Sequence of chain 1.B:
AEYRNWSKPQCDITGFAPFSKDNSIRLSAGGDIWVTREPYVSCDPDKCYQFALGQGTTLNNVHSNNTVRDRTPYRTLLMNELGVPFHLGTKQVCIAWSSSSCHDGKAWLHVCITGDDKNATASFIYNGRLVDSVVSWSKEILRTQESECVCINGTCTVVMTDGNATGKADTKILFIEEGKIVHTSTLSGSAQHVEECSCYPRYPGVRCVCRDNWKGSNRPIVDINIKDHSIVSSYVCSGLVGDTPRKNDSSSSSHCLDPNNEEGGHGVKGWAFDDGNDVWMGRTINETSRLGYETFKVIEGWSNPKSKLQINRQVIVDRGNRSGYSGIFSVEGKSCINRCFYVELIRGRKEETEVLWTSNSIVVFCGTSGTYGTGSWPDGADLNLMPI

Binding-site contacts:
Ligand atom O7 contacts residue ASN109 of chain 1.B at 3.6 Å (h-bond).
Ligand atom C2 contacts residue ASN109 of chain 1.B at 2.4 Å.
Ligand atom C7 contacts residue ASN109 of chain 1.B at 3.4 Å.
Ligand atom C7 contacts residue NAG1 of chain 1.V at 4.3 Å.
Ligand atom O3 contacts residue NAG2 of chain 1.V at 3.7 Å.
Ligand atom C8 contacts residue ASN109 of chain 1.B at 4.5 Å.
Ligand atom N2 contacts residue SER111 of chain 1.B at 3.1 Å (h-bond).
Ligand atom C7 contacts residue NAG2 of chain 1.V at 4.1 Å.
Ligand atom C1 contacts residue ASN109 of chain 1.B at 1.4 Å.
Ligand atom C6 contacts residue GLU106 of chain 1.B at 3.8 Å.
Ligand atom O7 contacts residue NAG2 of chain 1.V at 3.7 Å.
Ligand atom O7 contacts residue NAG1 of chain 1.V at 3.3 Å.
Ligand atom C7 contacts residue SER111 of chain 1.B at 3.9 Å.
Ligand atom C2 contacts residue SER111 of chain 1.B at 3.9 Å.
Ligand atom N2 contacts residue ASN109 of chain 1.B at 2.8 Å (h-bond).
Ligand atom C5 contacts residue ASN109 of chain 1.B at 3.6 Å.
Ligand atom C4 contacts residue ASN109 of chain 1.B at 4.2 Å.
Ligand atom C8 contacts residue SER111 of chain 1.B at 3.8 Å.
Ligand atom C3 contacts residue ASN109 of chain 1.B at 3.7 Å.
Ligand atom O5 contacts residue ASN109 of chain 1.B at 2.3 Å (h-bond).
Ligand atom C8 contacts residue NAG2 of chain 1.V at 4.0 Å.
Ligand atom O6 contacts residue GLU106 of chain 1.B at 4.3 Å.
Ligand atom C1 contacts residue SER111 of chain 1.B at 3.6 Å.
Ligand atom C8 contacts residue TYR307 of chain 1.B at 3.3 Å (hydrophobic).
Ligand atom C7 contacts residue TYR307 of chain 1.B at 4.4 Å (hydrophobic).

This small molecule binds to this protein.
Small molecule (SMILES): CC(=O)N[C@H]1[C@H](O[C@H]2[C@H](O)[C@@H](NC(C)=O)CO[C@@H]2CO)O[C@H](CO)[C@@H](O)[C@@H]1O